Sequence of chain 1.B:
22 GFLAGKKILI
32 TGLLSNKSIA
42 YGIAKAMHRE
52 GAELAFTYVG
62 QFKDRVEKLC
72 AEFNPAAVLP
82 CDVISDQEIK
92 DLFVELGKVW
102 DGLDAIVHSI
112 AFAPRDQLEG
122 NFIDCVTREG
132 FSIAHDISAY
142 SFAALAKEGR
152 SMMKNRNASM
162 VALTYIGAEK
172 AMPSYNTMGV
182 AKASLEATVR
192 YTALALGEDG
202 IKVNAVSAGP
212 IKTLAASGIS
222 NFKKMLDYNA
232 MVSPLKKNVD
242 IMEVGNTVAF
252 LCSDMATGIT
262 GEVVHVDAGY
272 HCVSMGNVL

The small molecule below binds the protein below.
Small molecule (SMILES): COc1ccc(Cn2cnc3cc4c(cc32)CCCC4)cc1C

Binding-site contacts:
Ligand atom C10 contacts residue PHE223 of chain 1.B at 3.7 Å (hydrophobic).
Ligand atom C20 contacts residue ALA112 of chain 1.B at 3.9 Å (hydrophobic).
Ligand atom C15 contacts residue MET226 of chain 1.B at 3.9 Å (hydrophobic).
Ligand atom C6 contacts residue TYR176 of chain 1.B at 3.7 Å (hydrophobic).
Ligand atom C20 contacts residue PHE113 of chain 1.B at 3.8 Å (hydrophobic).
Ligand atom C10 contacts residue NAD1 of chain 1.O at 3.5 Å.
Ligand atom O21 contacts residue PRO174 of chain 1.B at 3.6 Å (h-bond).
Ligand atom C11 contacts residue TYR176 of chain 1.B at 3.9 Å (hydrophobic).
Ligand atom O21 contacts residue TYR176 of chain 1.B at 3.7 Å.
Ligand atom C8 contacts residue NAD1 of chain 1.O at 3.5 Å.
Ligand atom C11 contacts residue PHE223 of chain 1.B at 3.8 Å (hydrophobic).
Ligand atom C14 contacts residue TYR176 of chain 1.B at 3.5 Å (hydrophobic).
Ligand atom C16 contacts residue TYR166 of chain 1.B at 3.8 Å (hydrophobic).
Ligand atom O21 contacts residue MET226 of chain 1.B at 3.5 Å (h-bond).
Ligand atom C22 contacts residue TYR166 of chain 1.B at 3.9 Å (hydrophobic).
Ligand atom C23 contacts residue SER175 of chain 1.B at 3.8 Å.
Ligand atom C23 contacts residue ILE220 of chain 1.B at 3.8 Å (hydrophobic).
Ligand atom C17 contacts residue LEU119 of chain 1.B at 3.7 Å (hydrophobic).
Ligand atom C3 contacts residue ALA112 of chain 1.B at 3.8 Å (hydrophobic).
Ligand atom C3 contacts residue NAD1 of chain 1.O at 3.5 Å.
Ligand atom C14 contacts residue MET226 of chain 1.B at 3.6 Å (hydrophobic).
Ligand atom C5 contacts residue TYR176 of chain 1.B at 3.8 Å (hydrophobic).
Ligand atom N9 contacts residue TYR176 of chain 1.B at 3.7 Å.
Ligand atom N7 contacts residue NAD1 of chain 1.O at 2.7 Å (h-bond).
Ligand atom C15 contacts residue TYR166 of chain 1.B at 3.4 Å (hydrophobic).
Ligand atom C6 contacts residue NAD1 of chain 1.O at 3.4 Å.
Ligand atom C22 contacts residue PRO174 of chain 1.B at 3.5 Å (hydrophobic).
Ligand atom C2 contacts residue ALA216 of chain 1.B at 3.8 Å (hydrophobic).
Ligand atom C17 contacts residue ALA216 of chain 1.B at 3.3 Å (hydrophobic).
Ligand atom C3 contacts residue MET179 of chain 1.B at 4.0 Å (hydrophobic).
Ligand atom C8 contacts residue TYR176 of chain 1.B at 3.5 Å (hydrophobic).
Ligand atom N7 contacts residue TYR176 of chain 1.B at 3.0 Å (h-bond).
Ligand atom C15 contacts residue TYR176 of chain 1.B at 3.9 Å (hydrophobic).
Ligand atom C13 contacts residue TYR176 of chain 1.B at 3.5 Å (hydrophobic).
Ligand atom C12 contacts residue TYR176 of chain 1.B at 3.7 Å (hydrophobic).
Ligand atom C19 contacts residue PHE113 of chain 1.B at 3.9 Å (hydrophobic).
Ligand atom C20 contacts residue ALA114 of chain 1.B at 4.0 Å (hydrophobic).
Ligand atom C4 contacts residue ALA216 of chain 1.B at 3.5 Å (hydrophobic).
Ligand atom C19 contacts residue ALA114 of chain 1.B at 3.5 Å (hydrophobic).
Ligand atom C22 contacts residue MET226 of chain 1.B at 3.7 Å (hydrophobic).